Sequence of chain 1.D:
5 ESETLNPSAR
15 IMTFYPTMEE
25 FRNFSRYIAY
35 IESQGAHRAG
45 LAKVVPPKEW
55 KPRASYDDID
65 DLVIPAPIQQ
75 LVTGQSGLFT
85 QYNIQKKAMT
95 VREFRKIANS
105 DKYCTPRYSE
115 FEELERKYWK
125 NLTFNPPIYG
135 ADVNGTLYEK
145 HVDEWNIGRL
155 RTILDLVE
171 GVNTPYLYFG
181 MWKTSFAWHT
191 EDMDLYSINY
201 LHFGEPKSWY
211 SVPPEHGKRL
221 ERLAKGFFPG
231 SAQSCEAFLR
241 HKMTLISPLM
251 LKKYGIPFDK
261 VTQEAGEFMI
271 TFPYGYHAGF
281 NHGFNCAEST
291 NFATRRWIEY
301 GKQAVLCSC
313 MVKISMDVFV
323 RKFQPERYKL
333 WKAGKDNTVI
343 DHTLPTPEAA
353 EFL

A protein and the small-molecule ligand that binds it are described below.
Small molecule (SMILES): O=c1[nH]cnc2c(-n3cc(CCN4CCC(c5cccc(C(F)(F)F)c5)CC4)cn3)nccc12

Binding-site contacts:
Ligand atom O contacts residue LYS207 of chain 1.D at 2.7 Å (salt-bridge).
Ligand atom C11 contacts residue LYS242 of chain 1.D at 3.9 Å.
Ligand atom C19 contacts residue PHE186 of chain 1.D at 3.8 Å (hydrophobic).
Ligand atom C14 contacts residue HIS189 of chain 1.D at 3.5 Å.
Ligand atom N3 contacts residue HIS277 of chain 1.D at 3.3 Å (h-bond).
Ligand atom C20 contacts residue TYR133 of chain 1.D at 3.6 Å (hydrophobic).
Ligand atom C14 contacts residue GLU191 of chain 1.D at 3.5 Å.
Ligand atom N2 contacts residue GLU191 of chain 1.D at 3.0 Å (salt-bridge).
Ligand atom C20 contacts residue PHE186 of chain 1.D at 4.0 Å (hydrophobic).
Ligand atom O contacts residue PHE186 of chain 1.D at 3.5 Å.
Ligand atom C16 contacts residue PHE186 of chain 1.D at 3.8 Å (hydrophobic).
Ligand atom C21 contacts residue PHE186 of chain 1.D at 3.4 Å (hydrophobic).
Ligand atom C18 contacts residue PHE186 of chain 1.D at 3.6 Å (hydrophobic).
Ligand atom N2 contacts residue HIS189 of chain 1.D at 2.7 Å (h-bond).
Ligand atom C21 contacts residue LYS207 of chain 1.D at 3.8 Å.
Ligand atom N5 contacts residue TYR133 of chain 1.D at 2.7 Å (h-bond).
Ligand atom C12 contacts residue LYS242 of chain 1.D at 3.9 Å.
Ligand atom C15 contacts residue ZN1 of chain 1.T at 2.9 Å.
Ligand atom N3 contacts residue ZN1 of chain 1.T at 2.1 Å.
Ligand atom C14 contacts residue ZN1 of chain 1.T at 3.4 Å.
Ligand atom N1 contacts residue HIS189 of chain 1.D at 3.2 Å (h-bond).
Ligand atom C16 contacts residue HIS277 of chain 1.D at 3.5 Å.
Ligand atom N4 contacts residue PHE186 of chain 1.D at 3.9 Å.
Ligand atom C17 contacts residue TRP209 of chain 1.D at 3.5 Å (hydrophobic).
Ligand atom N3 contacts residue HIS189 of chain 1.D at 3.1 Å (h-bond).
Ligand atom N4 contacts residue TYR178 of chain 1.D at 3.7 Å.
Ligand atom C15 contacts residue HIS189 of chain 1.D at 3.5 Å.
Ligand atom N5 contacts residue TYR178 of chain 1.D at 3.7 Å.
Ligand atom C17 contacts residue PHE186 of chain 1.D at 3.7 Å (hydrophobic).
Ligand atom N2 contacts residue ZN1 of chain 1.T at 2.2 Å.
Ligand atom C16 contacts residue TRP209 of chain 1.D at 3.5 Å (hydrophobic).
Ligand atom C9 contacts residue ASP136 of chain 1.D at 3.4 Å.
Ligand atom O contacts residue TYR133 of chain 1.D at 3.4 Å (h-bond).
Ligand atom N1 contacts residue ZN1 of chain 1.T at 2.9 Å.
Ligand atom C16 contacts residue ZN1 of chain 1.T at 3.0 Å.
Ligand atom C13 contacts residue TYR178 of chain 1.D at 3.9 Å (hydrophobic).
Ligand atom C17 contacts residue ASN199 of chain 1.D at 4.0 Å.
Ligand atom C21 contacts residue TYR133 of chain 1.D at 3.5 Å (hydrophobic).
Ligand atom N5 contacts residue PHE186 of chain 1.D at 3.9 Å.
Ligand atom C20 contacts residue TYR178 of chain 1.D at 3.4 Å (hydrophobic).